This small molecule binds to this protein.
Small molecule (SMILES): CC(=O)N[C@@H]1[C@@H](O)[C@H](O)[C@@H](CO)O[C@H]1O

Binding-site contacts:
Ligand atom C8 contacts residue ARG201 of chain 1.C at 3.5 Å.
Ligand atom O4 contacts residue ASP188 of chain 1.D at 4.3 Å.
Ligand atom N2 contacts residue ILE217 of chain 1.D at 3.2 Å (h-bond).
Ligand atom C4 contacts residue ASN246 of chain 1.C at 4.3 Å.
Ligand atom C5 contacts residue NAG1 of chain 1.F at 4.3 Å.
Ligand atom C6 contacts residue NAG1 of chain 1.F at 3.8 Å.
Ligand atom C7 contacts residue ASN246 of chain 1.C at 3.4 Å.
Ligand atom C7 contacts residue THR203 of chain 1.C at 4.4 Å.
Ligand atom C2 contacts residue ILE217 of chain 1.D at 4.3 Å (hydrophobic).
Ligand atom C3 contacts residue ILE217 of chain 1.D at 4.5 Å (hydrophobic).
Ligand atom O7 contacts residue ARG201 of chain 1.C at 3.2 Å (salt-bridge).
Ligand atom C8 contacts residue THR203 of chain 1.C at 3.3 Å.
Ligand atom C6 contacts residue ALA163 of chain 1.C at 4.2 Å (hydrophobic).
Ligand atom C3 contacts residue ASN246 of chain 1.C at 3.8 Å.
Ligand atom C1 contacts residue ASN246 of chain 1.C at 1.4 Å.
Ligand atom N2 contacts residue ARG201 of chain 1.C at 4.5 Å.
Ligand atom C1 contacts residue SER219 of chain 1.D at 4.3 Å.
Ligand atom C4 contacts residue ALA163 of chain 1.C at 4.1 Å (hydrophobic).
Ligand atom C2 contacts residue ASN246 of chain 1.C at 2.5 Å.
Ligand atom N2 contacts residue ASN246 of chain 1.C at 2.8 Å (h-bond).
Ligand atom C7 contacts residue ILE217 of chain 1.D at 3.9 Å (hydrophobic).
Ligand atom C7 contacts residue ARG201 of chain 1.C at 4.0 Å.
Ligand atom O7 contacts residue SER247 of chain 1.C at 4.0 Å.
Ligand atom C7 contacts residue THR248 of chain 1.C at 4.5 Å.
Ligand atom C5 contacts residue ASN246 of chain 1.C at 3.7 Å.
Ligand atom C1 contacts residue GLY218 of chain 1.D at 4.0 Å.
Ligand atom O3 contacts residue THR248 of chain 1.C at 4.1 Å.
Ligand atom N2 contacts residue GLY218 of chain 1.D at 4.0 Å.
Ligand atom C8 contacts residue ASN246 of chain 1.C at 4.4 Å.
Ligand atom O6 contacts residue NAG1 of chain 1.F at 4.2 Å.
Ligand atom C8 contacts residue ILE217 of chain 1.D at 3.5 Å (hydrophobic).
Ligand atom O7 contacts residue ASN246 of chain 1.C at 3.1 Å (h-bond).
Ligand atom O5 contacts residue ASN246 of chain 1.C at 2.4 Å (h-bond).
Ligand atom O7 contacts residue THR248 of chain 1.C at 3.7 Å.

Sequence of chain 1.C:
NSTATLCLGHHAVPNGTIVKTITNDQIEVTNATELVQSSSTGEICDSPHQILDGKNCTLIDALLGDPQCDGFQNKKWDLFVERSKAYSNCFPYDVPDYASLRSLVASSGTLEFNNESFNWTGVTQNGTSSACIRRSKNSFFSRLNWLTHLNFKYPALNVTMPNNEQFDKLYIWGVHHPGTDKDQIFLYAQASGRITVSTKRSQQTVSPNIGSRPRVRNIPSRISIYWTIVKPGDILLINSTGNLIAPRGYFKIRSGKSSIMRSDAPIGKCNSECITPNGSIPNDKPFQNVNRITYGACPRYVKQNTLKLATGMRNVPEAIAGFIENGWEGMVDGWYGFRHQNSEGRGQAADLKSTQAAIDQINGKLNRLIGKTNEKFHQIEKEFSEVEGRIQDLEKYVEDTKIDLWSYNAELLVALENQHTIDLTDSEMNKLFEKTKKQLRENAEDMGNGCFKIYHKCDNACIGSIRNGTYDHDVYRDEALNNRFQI

Sequence of chain 1.D:
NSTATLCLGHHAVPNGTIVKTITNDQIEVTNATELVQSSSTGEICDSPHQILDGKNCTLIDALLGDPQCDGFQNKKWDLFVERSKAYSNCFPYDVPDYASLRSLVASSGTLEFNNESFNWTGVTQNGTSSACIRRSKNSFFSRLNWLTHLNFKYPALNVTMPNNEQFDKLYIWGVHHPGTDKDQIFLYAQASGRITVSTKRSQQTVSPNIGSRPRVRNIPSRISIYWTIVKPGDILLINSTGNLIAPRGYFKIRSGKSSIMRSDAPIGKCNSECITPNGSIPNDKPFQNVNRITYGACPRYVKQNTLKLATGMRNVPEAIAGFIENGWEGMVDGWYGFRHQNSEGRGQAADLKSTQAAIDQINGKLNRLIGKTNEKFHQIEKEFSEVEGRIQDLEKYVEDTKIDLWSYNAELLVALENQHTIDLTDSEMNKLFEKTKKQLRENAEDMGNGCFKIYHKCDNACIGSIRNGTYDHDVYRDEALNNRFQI